Sequence of chain 1.B:
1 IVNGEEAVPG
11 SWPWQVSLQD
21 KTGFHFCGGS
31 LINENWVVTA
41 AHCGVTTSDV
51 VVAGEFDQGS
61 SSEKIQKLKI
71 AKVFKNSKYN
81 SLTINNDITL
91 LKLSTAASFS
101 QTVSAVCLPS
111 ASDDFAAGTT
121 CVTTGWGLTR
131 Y

This small molecule binds to this protein.
Small molecule (SMILES): CC(C)C[C@@H](N)C(=O)N[C@@H](Cc1ccccc1)C(=O)NCc1ccc(F)cc1

Sequence of chain 1.C:
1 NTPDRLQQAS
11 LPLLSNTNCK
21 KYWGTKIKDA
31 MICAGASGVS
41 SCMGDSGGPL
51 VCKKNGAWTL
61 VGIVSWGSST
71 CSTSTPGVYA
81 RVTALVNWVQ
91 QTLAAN

Binding-site contacts:
Ligand atom N2 contacts residue CYS107 of chain 1.B at 3.7 Å.
Ligand atom O contacts residue CYS107 of chain 1.B at 3.7 Å.
Ligand atom C1 contacts residue CYS1 of chain 1.A at 3.8 Å (hydrophobic).
Ligand atom N2 contacts residue CYS1 of chain 1.A at 3.9 Å.
Ligand atom N1 contacts residue CYS1 of chain 1.A at 4.5 Å.
Ligand atom CD11 contacts residue SER110 of chain 1.B at 4.5 Å.
Ligand atom CG1 contacts residue LEU108 of chain 1.B at 4.1 Å (hydrophobic).
Ligand atom N contacts residue ILE32 of chain 1.B at 4.3 Å.
Ligand atom CD1 contacts residue LEU108 of chain 1.B at 4.4 Å (hydrophobic).
Ligand atom C contacts residue LEU108 of chain 1.B at 4.1 Å (hydrophobic).
Ligand atom N contacts residue CYS1 of chain 1.A at 4.5 Å.
Ligand atom O contacts residue CYS1 of chain 1.A at 3.9 Å.
Ligand atom O contacts residue LEU108 of chain 1.B at 2.9 Å (h-bond).
Ligand atom C1 contacts residue LEU108 of chain 1.B at 4.3 Å (hydrophobic).
Ligand atom CE1 contacts residue LEU108 of chain 1.B at 4.1 Å (hydrophobic).
Ligand atom O1 contacts residue CYS1 of chain 1.A at 3.8 Å.
Ligand atom C7 contacts residue CYS1 of chain 1.A at 4.0 Å (hydrophobic).
Ligand atom CE1 contacts residue VAL86 of chain 1.C at 4.1 Å (hydrophobic).
Ligand atom N2 contacts residue LEU108 of chain 1.B at 3.9 Å.
Ligand atom N1 contacts residue LEU108 of chain 1.B at 4.5 Å.
Ligand atom CD1 contacts residue LEU93 of chain 1.C at 4.1 Å (hydrophobic).
Ligand atom CB1 contacts residue LEU108 of chain 1.B at 3.9 Å (hydrophobic).
Ligand atom CB contacts residue LEU108 of chain 1.B at 4.2 Å (hydrophobic).
Ligand atom CD11 contacts residue PRO109 of chain 1.B at 3.6 Å (hydrophobic).
Ligand atom C contacts residue CYS1 of chain 1.A at 4.2 Å (hydrophobic).
Ligand atom C7 contacts residue CYS107 of chain 1.B at 3.6 Å (hydrophobic).
Ligand atom CA1 contacts residue LEU108 of chain 1.B at 3.6 Å (hydrophobic).
Ligand atom CD11 contacts residue LEU108 of chain 1.B at 3.3 Å (hydrophobic).
Ligand atom C1 contacts residue CYS107 of chain 1.B at 4.4 Å (hydrophobic).
Ligand atom CE1 contacts residue PRO109 of chain 1.B at 3.5 Å (hydrophobic).

Sequence of chain 1.A:
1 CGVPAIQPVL